Binding-site contacts:
Ligand atom C5 contacts residue LEU105 of chain 1.K at 3.9 Å (hydrophobic).
Ligand atom N1 contacts residue HIS167 of chain 1.K at 3.5 Å (h-bond).
Ligand atom C5 contacts residue GLU171 of chain 1.K at 3.5 Å.
Ligand atom N2 contacts residue HIS72 of chain 1.U at 3.8 Å.
Ligand atom C5 contacts residue HIS71 of chain 1.U at 3.2 Å.
Ligand atom C3 contacts residue MN1 of chain 1.GC at 3.8 Å.
Ligand atom O10 contacts residue LYS175 of chain 1.K at 2.7 Å (salt-bridge).
Ligand atom O13 contacts residue HIS45 of chain 1.K at 4.0 Å.
Ligand atom C6 contacts residue MN1 of chain 1.CB at 3.3 Å.
Ligand atom N4 contacts residue HIS71 of chain 1.U at 2.9 Å (h-bond).
Ligand atom C3 contacts residue GLU75 of chain 1.U at 2.7 Å.
Ligand atom N2 contacts residue GLU75 of chain 1.U at 3.9 Å.
Ligand atom P9 contacts residue LYS175 of chain 1.K at 4.1 Å.
Ligand atom N4 contacts residue MN1 of chain 1.GC at 2.8 Å.
Ligand atom O13 contacts residue MN1 of chain 1.CB at 3.5 Å.
Ligand atom C6 contacts residue HIS72 of chain 1.U at 3.5 Å.
Ligand atom C5 contacts residue MN1 of chain 1.CB at 3.7 Å.
Ligand atom N1 contacts residue MN1 of chain 1.CB at 2.7 Å.
Ligand atom O13 contacts residue GLU171 of chain 1.K at 2.4 Å (salt-bridge).
Ligand atom N1 contacts residue HIS72 of chain 1.U at 3.7 Å.
Ligand atom C5 contacts residue MN1 of chain 1.GC at 3.7 Å.
Ligand atom C7 contacts residue GLU171 of chain 1.K at 3.5 Å.
Ligand atom C3 contacts residue HIS71 of chain 1.U at 3.9 Å.
Ligand atom N4 contacts residue GLU75 of chain 1.U at 2.5 Å (salt-bridge).
Ligand atom O10 contacts residue ARG119 of chain 1.R at 3.6 Å.
Ligand atom N2 contacts residue MN1 of chain 1.CB at 3.4 Å.
Ligand atom N1 contacts residue GLU171 of chain 1.K at 2.7 Å (salt-bridge).
Ligand atom O12 contacts residue ARG97 of chain 1.R at 4.0 Å.
Ligand atom O10 contacts residue ARG97 of chain 1.R at 3.6 Å.
Ligand atom N2 contacts residue GLU171 of chain 1.K at 3.9 Å.
Ligand atom O13 contacts residue GLN49 of chain 1.K at 4.0 Å.
Ligand atom P9 contacts residue ARG97 of chain 1.R at 3.8 Å.
Ligand atom N1 contacts residue HIS71 of chain 1.U at 4.0 Å.
Ligand atom C5 contacts residue GLU75 of chain 1.U at 3.7 Å.
Ligand atom O12 contacts residue ARG119 of chain 1.R at 3.5 Å (salt-bridge).
Ligand atom C5 contacts residue HIS168 of chain 1.K at 3.3 Å.
Ligand atom O11 contacts residue ARG97 of chain 1.R at 3.3 Å (salt-bridge).
Ligand atom C7 contacts residue MN1 of chain 1.CB at 4.0 Å.
Ligand atom C5 contacts residue HIS167 of chain 1.K at 3.3 Å.
Ligand atom N4 contacts residue HIS168 of chain 1.K at 3.3 Å (h-bond).

Sequence of chain 1.U:
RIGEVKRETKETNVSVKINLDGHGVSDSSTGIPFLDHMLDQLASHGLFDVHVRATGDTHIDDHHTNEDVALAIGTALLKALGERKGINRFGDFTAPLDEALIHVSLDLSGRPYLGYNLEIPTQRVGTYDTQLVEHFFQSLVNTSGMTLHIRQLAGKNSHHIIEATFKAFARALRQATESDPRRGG

Sequence of chain 1.R:
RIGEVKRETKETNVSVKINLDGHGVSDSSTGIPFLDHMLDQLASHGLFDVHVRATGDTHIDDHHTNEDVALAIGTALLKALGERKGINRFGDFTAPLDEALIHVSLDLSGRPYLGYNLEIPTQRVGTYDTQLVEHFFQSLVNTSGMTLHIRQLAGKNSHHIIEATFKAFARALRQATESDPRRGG

Sequence of chain 1.K:
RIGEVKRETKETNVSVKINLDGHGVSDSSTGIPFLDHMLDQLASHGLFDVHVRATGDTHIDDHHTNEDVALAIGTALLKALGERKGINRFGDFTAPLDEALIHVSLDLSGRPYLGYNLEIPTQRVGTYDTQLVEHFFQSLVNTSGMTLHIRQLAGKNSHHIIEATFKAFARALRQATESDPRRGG

A small-molecule ligand and the protein it binds are described below.
Small molecule (SMILES): O=P(O)(O)C[C@H](O)Cn1cncn1